Sequence of chain 2.C:
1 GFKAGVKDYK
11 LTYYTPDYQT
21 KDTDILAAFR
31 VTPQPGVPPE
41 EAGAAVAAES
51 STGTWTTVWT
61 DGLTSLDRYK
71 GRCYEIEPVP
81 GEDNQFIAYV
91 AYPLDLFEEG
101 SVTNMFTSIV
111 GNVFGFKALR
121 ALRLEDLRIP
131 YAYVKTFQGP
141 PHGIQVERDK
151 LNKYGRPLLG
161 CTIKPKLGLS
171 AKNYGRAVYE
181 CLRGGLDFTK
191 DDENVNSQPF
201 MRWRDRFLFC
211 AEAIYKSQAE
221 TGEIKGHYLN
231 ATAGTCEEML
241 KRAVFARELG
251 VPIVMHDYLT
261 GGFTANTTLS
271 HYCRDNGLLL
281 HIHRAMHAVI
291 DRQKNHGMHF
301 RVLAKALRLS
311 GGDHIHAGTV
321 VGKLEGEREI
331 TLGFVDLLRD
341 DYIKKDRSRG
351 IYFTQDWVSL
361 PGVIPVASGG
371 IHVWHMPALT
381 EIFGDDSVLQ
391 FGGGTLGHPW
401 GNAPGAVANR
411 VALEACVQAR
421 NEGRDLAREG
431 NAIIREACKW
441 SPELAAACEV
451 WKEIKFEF

Binding-site contacts:
Ligand atom O3P contacts residue LYS323 of chain 1.D at 3.0 Å (salt-bridge).
Ligand atom O3P contacts residue TRP55 of chain 2.C at 3.4 Å.
Ligand atom C3 contacts residue SER368 of chain 1.D at 3.9 Å.
Ligand atom O3P contacts residue GLY370 of chain 1.D at 2.8 Å (h-bond).
Ligand atom C4 contacts residue SER368 of chain 1.D at 3.7 Å.
Ligand atom C1 contacts residue SER368 of chain 1.D at 3.6 Å.
Ligand atom O2P contacts residue PHE391 of chain 1.D at 3.8 Å.
Ligand atom P1 contacts residue GLY393 of chain 1.D at 3.7 Å.
Ligand atom O3 contacts residue HIS283 of chain 1.D at 3.2 Å.
Ligand atom O6P contacts residue HIS316 of chain 1.D at 3.7 Å.
Ligand atom O4P contacts residue LEU324 of chain 1.D at 3.5 Å.
Ligand atom O5 contacts residue LEU324 of chain 1.D at 3.9 Å.
Ligand atom O4 contacts residue SER368 of chain 1.D at 2.7 Å (h-bond).
Ligand atom P2 contacts residue ARG284 of chain 1.D at 3.7 Å.
Ligand atom O2P contacts residue GLY392 of chain 1.D at 2.6 Å (h-bond).
Ligand atom O5P contacts residue HIS316 of chain 1.D at 2.9 Å (h-bond).
Ligand atom C5 contacts residue ASN112 of chain 2.C at 3.8 Å.
Ligand atom O6P contacts residue ARG284 of chain 1.D at 2.8 Å (salt-bridge).
Ligand atom O1P contacts residue LYS164 of chain 1.D at 3.5 Å (salt-bridge).
Ligand atom O6P contacts residue HIS287 of chain 1.D at 3.8 Å.
Ligand atom O4 contacts residue HIS316 of chain 1.D at 3.6 Å (h-bond).
Ligand atom O4P contacts residue ARG284 of chain 1.D at 3.0 Å (salt-bridge).
Ligand atom O1P contacts residue THR54 of chain 2.C at 2.7 Å (h-bond).
Ligand atom P1 contacts residue THR54 of chain 2.C at 3.7 Å.
Ligand atom O1P contacts residue GLY393 of chain 1.D at 2.8 Å (h-bond).
Ligand atom O2 contacts residue LYS164 of chain 1.D at 3.5 Å (salt-bridge).
Ligand atom O2P contacts residue GLY393 of chain 1.D at 3.6 Å.
Ligand atom O5 contacts residue ASN112 of chain 2.C at 3.6 Å (h-bond).
Ligand atom O1P contacts residue GLY392 of chain 1.D at 3.6 Å.
Ligand atom O3P contacts residue GLY369 of chain 1.D at 3.4 Å.
Ligand atom O4 contacts residue GLY369 of chain 1.D at 3.5 Å (h-bond).
Ligand atom O3 contacts residue ASN112 of chain 2.C at 3.0 Å (h-bond).
Ligand atom O3 contacts residue GLU193 of chain 1.D at 2.9 Å (salt-bridge).
Ligand atom C1 contacts residue LYS164 of chain 1.D at 3.7 Å.
Ligand atom C5 contacts residue LEU324 of chain 1.D at 3.3 Å (hydrophobic).
Ligand atom O5P contacts residue SER368 of chain 1.D at 3.2 Å (h-bond).
Ligand atom O1 contacts residue LYS164 of chain 1.D at 2.8 Å (salt-bridge).
Ligand atom P1 contacts residue GLY392 of chain 1.D at 3.9 Å.
Ligand atom O1P contacts residue TRP55 of chain 2.C at 3.6 Å.
Ligand atom O2 contacts residue ASN112 of chain 2.C at 3.8 Å.

Sequence of chain 1.D:
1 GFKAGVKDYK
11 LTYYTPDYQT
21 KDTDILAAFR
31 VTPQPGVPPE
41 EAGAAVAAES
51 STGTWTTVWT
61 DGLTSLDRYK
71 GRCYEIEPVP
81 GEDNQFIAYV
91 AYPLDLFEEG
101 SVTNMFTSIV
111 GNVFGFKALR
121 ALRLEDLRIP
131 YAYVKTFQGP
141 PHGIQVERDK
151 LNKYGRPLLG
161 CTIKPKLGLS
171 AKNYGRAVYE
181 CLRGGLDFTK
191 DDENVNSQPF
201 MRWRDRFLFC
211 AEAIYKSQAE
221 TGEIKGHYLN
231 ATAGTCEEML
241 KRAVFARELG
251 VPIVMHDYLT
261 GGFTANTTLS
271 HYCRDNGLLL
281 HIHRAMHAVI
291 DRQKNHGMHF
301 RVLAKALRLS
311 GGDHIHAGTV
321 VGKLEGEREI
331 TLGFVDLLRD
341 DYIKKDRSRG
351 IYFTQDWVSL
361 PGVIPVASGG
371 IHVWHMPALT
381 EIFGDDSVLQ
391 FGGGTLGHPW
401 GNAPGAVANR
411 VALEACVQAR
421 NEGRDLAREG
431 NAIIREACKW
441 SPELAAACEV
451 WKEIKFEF

A small-molecule ligand and the protein it binds are described below.
Small molecule (SMILES): O=C(COP(=O)(O)O)[C@H](O)[C@H](O)COP(=O)(O)O